Binding-site contacts:
Ligand atom CZ2 contacts residue TYR159 of chain 1.A at 3.5 Å (hydrophobic).
Ligand atom CD1 contacts residue GLN284 of chain 1.A at 3.3 Å.
Ligand atom CZ2 contacts residue PHE317 of chain 1.A at 3.4 Å (hydrophobic).
Ligand atom CD1 contacts residue GLN194 of chain 1.A at 3.4 Å.
Ligand atom CA contacts residue GLN313 of chain 1.A at 3.2 Å.
Ligand atom CH2 contacts residue GLY161 of chain 1.A at 3.3 Å.
Ligand atom CD1 contacts residue THR196 of chain 1.A at 3.6 Å.
Ligand atom O contacts residue GLY163 of chain 1.A at 3.7 Å.
Ligand atom N contacts residue ATP1 of chain 1.E at 3.2 Å.
Ligand atom C contacts residue GLU199 of chain 1.A at 3.8 Å.
Ligand atom CZ3 contacts residue CYS309 of chain 1.A at 3.6 Å (hydrophobic).
Ligand atom O contacts residue LYS200 of chain 1.A at 3.2 Å (salt-bridge).
Ligand atom CG contacts residue GLN284 of chain 1.A at 3.6 Å.
Ligand atom CE3 contacts residue GLN313 of chain 1.A at 3.8 Å.
Ligand atom CE2 contacts residue GLY161 of chain 1.A at 3.5 Å.
Ligand atom CZ2 contacts residue GLY161 of chain 1.A at 3.3 Å.
Ligand atom CH2 contacts residue THR160 of chain 1.A at 3.5 Å.
Ligand atom NH3 contacts residue GLN284 of chain 1.A at 2.7 Å (h-bond).
Ligand atom NE1 contacts residue TYR159 of chain 1.A at 3.2 Å (h-bond).
Ligand atom CG contacts residue GLY161 of chain 1.A at 3.7 Å.
Ligand atom CB contacts residue ARG162 of chain 1.A at 3.7 Å.
Ligand atom CZ3 contacts residue THR160 of chain 1.A at 3.7 Å.
Ligand atom CH2 contacts residue PHE317 of chain 1.A at 3.8 Å (hydrophobic).
Ligand atom NE1 contacts residue GLN284 of chain 1.A at 3.3 Å.
Ligand atom CE3 contacts residue GLY161 of chain 1.A at 3.3 Å.
Ligand atom NH3 contacts residue GLU199 of chain 1.A at 2.7 Å (salt-bridge).
Ligand atom CD2 contacts residue GLY161 of chain 1.A at 3.4 Å.
Ligand atom C contacts residue GLY163 of chain 1.A at 3.8 Å.
Ligand atom N contacts residue GLY163 of chain 1.A at 3.5 Å (h-bond).
Ligand atom CZ2 contacts residue THR160 of chain 1.A at 3.6 Å.
Ligand atom O contacts residue GLU199 of chain 1.A at 2.8 Å (salt-bridge).
Ligand atom CA contacts residue GLU199 of chain 1.A at 3.7 Å.
Ligand atom CE2 contacts residue TYR159 of chain 1.A at 3.7 Å (hydrophobic).
Ligand atom CZ3 contacts residue GLY161 of chain 1.A at 3.4 Å.
Ligand atom CB contacts residue GLY163 of chain 1.A at 3.6 Å.
Ligand atom NE1 contacts residue GLN194 of chain 1.A at 3.0 Å (h-bond).
Ligand atom CD2 contacts residue GLN284 of chain 1.A at 3.6 Å.
Ligand atom CE2 contacts residue GLN284 of chain 1.A at 3.4 Å.
Ligand atom NH3 contacts residue GLN313 of chain 1.A at 3.5 Å (h-bond).
Ligand atom CG contacts residue ARG162 of chain 1.A at 3.8 Å.

The protein below binds the small molecule below.
Small molecule (SMILES): NC(=O)[C@@H](N)Cc1c[nH]c2ccccc12

Sequence of chain 1.A:
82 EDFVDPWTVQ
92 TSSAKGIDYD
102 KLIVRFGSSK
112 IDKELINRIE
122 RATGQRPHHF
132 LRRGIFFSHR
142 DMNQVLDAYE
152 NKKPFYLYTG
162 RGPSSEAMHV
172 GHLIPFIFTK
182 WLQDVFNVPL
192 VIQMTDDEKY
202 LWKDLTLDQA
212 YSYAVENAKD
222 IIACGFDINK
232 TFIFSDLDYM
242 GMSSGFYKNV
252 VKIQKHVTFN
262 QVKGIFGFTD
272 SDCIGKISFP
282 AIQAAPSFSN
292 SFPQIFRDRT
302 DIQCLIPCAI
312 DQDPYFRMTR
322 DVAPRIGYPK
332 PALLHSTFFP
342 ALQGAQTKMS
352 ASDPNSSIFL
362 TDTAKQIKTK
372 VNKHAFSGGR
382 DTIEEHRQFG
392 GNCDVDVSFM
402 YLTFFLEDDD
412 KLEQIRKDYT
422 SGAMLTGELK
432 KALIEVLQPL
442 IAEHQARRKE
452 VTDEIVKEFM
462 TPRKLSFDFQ